Sequence of chain 1.C:
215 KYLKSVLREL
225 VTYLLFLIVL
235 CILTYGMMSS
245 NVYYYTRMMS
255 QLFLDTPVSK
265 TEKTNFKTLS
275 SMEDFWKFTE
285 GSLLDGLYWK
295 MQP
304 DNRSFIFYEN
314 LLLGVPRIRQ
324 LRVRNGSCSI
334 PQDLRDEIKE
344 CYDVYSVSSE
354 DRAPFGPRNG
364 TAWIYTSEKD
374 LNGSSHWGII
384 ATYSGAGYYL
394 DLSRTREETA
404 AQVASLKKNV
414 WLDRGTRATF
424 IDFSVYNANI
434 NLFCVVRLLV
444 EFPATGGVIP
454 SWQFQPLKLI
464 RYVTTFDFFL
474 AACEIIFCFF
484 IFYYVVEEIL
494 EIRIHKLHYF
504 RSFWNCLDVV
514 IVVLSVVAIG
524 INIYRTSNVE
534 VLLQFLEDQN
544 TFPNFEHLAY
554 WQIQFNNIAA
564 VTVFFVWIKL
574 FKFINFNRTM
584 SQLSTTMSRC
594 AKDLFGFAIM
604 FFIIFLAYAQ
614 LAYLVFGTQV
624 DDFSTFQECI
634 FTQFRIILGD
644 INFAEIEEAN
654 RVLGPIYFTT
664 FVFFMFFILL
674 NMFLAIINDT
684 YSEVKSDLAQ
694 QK

A protein and the small-molecule ligand that binds it are described below.
Small molecule (SMILES): N[C@@H](CC1CCCCC1)[C@@H](O)CC(=O)O

Sequence of chain 1.B:
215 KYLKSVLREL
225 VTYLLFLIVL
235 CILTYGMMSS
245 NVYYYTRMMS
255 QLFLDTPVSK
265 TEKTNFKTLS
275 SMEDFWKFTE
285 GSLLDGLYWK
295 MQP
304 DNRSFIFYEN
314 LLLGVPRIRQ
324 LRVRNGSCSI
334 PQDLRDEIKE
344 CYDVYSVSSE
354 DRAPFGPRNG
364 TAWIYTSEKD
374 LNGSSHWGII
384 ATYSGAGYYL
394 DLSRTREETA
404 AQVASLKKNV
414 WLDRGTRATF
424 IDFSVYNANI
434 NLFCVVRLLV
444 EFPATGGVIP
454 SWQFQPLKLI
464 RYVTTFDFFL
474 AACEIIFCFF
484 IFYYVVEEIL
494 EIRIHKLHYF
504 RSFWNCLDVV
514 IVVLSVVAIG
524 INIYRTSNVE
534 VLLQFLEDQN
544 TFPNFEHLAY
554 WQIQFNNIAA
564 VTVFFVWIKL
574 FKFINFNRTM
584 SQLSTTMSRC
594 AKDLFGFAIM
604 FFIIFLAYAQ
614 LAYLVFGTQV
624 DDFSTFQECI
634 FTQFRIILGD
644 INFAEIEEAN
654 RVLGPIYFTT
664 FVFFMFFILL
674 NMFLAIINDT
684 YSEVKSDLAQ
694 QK

Binding-site contacts:
Ligand atom CM contacts residue PLM1 of chain 1.GA at 3.8 Å.
Ligand atom CG contacts residue CHS1 of chain 1.U at 4.4 Å.
Ligand atom CE1 contacts residue TRP570 of chain 1.B at 3.9 Å (hydrophobic).
Ligand atom CZ contacts residue PLM1 of chain 1.GA at 4.2 Å.
Ligand atom CA contacts residue PLM1 of chain 1.GA at 3.8 Å.
Ligand atom CD1 contacts residue CHS1 of chain 1.U at 4.2 Å.
Ligand atom CE2 contacts residue CHS1 of chain 1.U at 4.1 Å.
Ligand atom CD2 contacts residue PLM1 of chain 1.GA at 4.3 Å.
Ligand atom CZ contacts residue CHS1 of chain 1.U at 3.6 Å.
Ligand atom N contacts residue PLM1 of chain 1.GA at 2.5 Å (h-bond).
Ligand atom CH contacts residue PLM1 of chain 1.GA at 4.4 Å.
Ligand atom CD1 contacts residue TRP570 of chain 1.B at 3.3 Å (hydrophobic).
Ligand atom CD2 contacts residue CHS1 of chain 1.U at 3.6 Å.
Ligand atom CH contacts residue CHS1 of chain 1.U at 4.3 Å.
Ligand atom C contacts residue TYR239 of chain 1.B at 3.9 Å (hydrophobic).
Ligand atom CG contacts residue PLM1 of chain 1.GA at 4.3 Å.
Ligand atom O contacts residue TYR239 of chain 1.B at 3.9 Å.
Ligand atom CE1 contacts residue PLM1 of chain 1.GA at 4.3 Å.
Ligand atom OXT contacts residue TYR239 of chain 1.B at 3.9 Å.
Ligand atom CE1 contacts residue CHS1 of chain 1.U at 4.2 Å.
Ligand atom N contacts residue PHE629 of chain 1.C at 4.5 Å.
Ligand atom CE1 contacts residue LEU609 of chain 1.C at 4.1 Å (hydrophobic).
Ligand atom CE2 contacts residue PLM1 of chain 1.GA at 3.6 Å.
Ligand atom CA contacts residue CHS1 of chain 1.U at 4.3 Å.